Binding-site contacts:
Ligand atom O6 contacts residue PHE31 of chain 3.E at 3.2 Å.
Ligand atom O7 contacts residue SER52 of chain 3.E at 3.1 Å (h-bond).
Ligand atom O7 contacts residue ASN58 of chain 3.A at 3.1 Å (h-bond).
Ligand atom C5 contacts residue ARG110 of chain 3.E at 3.3 Å.
Ligand atom C1 contacts residue ASN58 of chain 3.A at 1.4 Å.
Ligand atom C5 contacts residue ASN58 of chain 3.A at 3.6 Å.
Ligand atom C8 contacts residue HIS33 of chain 3.E at 3.1 Å.
Ligand atom C2 contacts residue ASN58 of chain 3.A at 2.5 Å.
Ligand atom C7 contacts residue ASN58 of chain 3.A at 3.3 Å.
Ligand atom C6 contacts residue ASP111 of chain 3.E at 3.4 Å.
Ligand atom O4 contacts residue SER113 of chain 3.E at 3.5 Å.
Ligand atom O3 contacts residue GLY112 of chain 3.E at 3.6 Å (h-bond).
Ligand atom C2 contacts residue HIS95 of chain 3.F at 3.6 Å.
Ligand atom C7 contacts residue SER17 of chain 3.B at 3.1 Å.
Ligand atom N2 contacts residue ASN58 of chain 3.A at 3.0 Å (h-bond).
Ligand atom O5 contacts residue ASN58 of chain 3.A at 2.3 Å (h-bond).
Ligand atom O4 contacts residue ASP111 of chain 3.E at 3.6 Å.
Ligand atom C4 contacts residue ASP57 of chain 3.E at 3.5 Å.
Ligand atom C3 contacts residue HIS95 of chain 3.F at 3.6 Å.
Ligand atom O5 contacts residue ARG110 of chain 3.E at 3.0 Å (salt-bridge).
Ligand atom C2 contacts residue GLY112 of chain 3.E at 3.4 Å.
Ligand atom C1 contacts residue ARG110 of chain 3.E at 3.4 Å.
Ligand atom C7 contacts residue HIS33 of chain 3.E at 3.1 Å.
Ligand atom O7 contacts residue SER17 of chain 3.B at 2.4 Å (h-bond).
Ligand atom O6 contacts residue ASP111 of chain 3.E at 2.7 Å (salt-bridge).
Ligand atom C8 contacts residue SER17 of chain 3.B at 3.5 Å.
Ligand atom C6 contacts residue ASN30 of chain 3.E at 3.5 Å.
Ligand atom O6 contacts residue LYS58 of chain 3.E at 3.0 Å (salt-bridge).
Ligand atom O2 contacts residue THR115 of chain 3.E at 3.2 Å.
Ligand atom C3 contacts residue ASP57 of chain 3.E at 3.6 Å.
Ligand atom O4 contacts residue ASP57 of chain 3.E at 2.7 Å (salt-bridge).
Ligand atom O2 contacts residue GLY112 of chain 3.E at 2.9 Å (h-bond).
Ligand atom O6 contacts residue ARG110 of chain 3.E at 3.0 Å (salt-bridge).
Ligand atom O3 contacts residue HIS95 of chain 3.F at 3.3 Å (h-bond).
Ligand atom O7 contacts residue HIS33 of chain 3.E at 3.3 Å (h-bond).
Ligand atom C2 contacts residue ARG110 of chain 3.E at 3.6 Å.
Ligand atom C6 contacts residue TRP50 of chain 3.E at 3.6 Å (hydrophobic).
Ligand atom C6 contacts residue LYS58 of chain 3.E at 3.5 Å.
Ligand atom C5 contacts residue GLY112 of chain 3.E at 3.4 Å.
Ligand atom O4 contacts residue THR115 of chain 3.E at 3.6 Å.

Sequence of chain 3.B:
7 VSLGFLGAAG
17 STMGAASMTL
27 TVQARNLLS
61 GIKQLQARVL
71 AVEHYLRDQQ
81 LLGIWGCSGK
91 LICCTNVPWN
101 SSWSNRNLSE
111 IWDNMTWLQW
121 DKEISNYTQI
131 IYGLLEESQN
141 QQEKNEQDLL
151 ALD

Sequence of chain 3.F:
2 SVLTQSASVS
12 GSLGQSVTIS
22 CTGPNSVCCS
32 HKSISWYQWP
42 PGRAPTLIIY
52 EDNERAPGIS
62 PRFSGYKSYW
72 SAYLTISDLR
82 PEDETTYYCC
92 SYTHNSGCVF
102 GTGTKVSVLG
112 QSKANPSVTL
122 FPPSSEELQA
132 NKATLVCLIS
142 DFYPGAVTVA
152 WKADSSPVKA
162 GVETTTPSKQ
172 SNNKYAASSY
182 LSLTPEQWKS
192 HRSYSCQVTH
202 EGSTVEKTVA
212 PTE

This small molecule binds to this protein.
Small molecule (SMILES): CC(=O)N[C@H]1[C@H](O[C@H]2[C@H](O)[C@@H](NC(C)=O)CO[C@@H]2CO)O[C@H](CO)[C@@H](O[C@@H]2O[C@H](CO[C@H]3O[C@H](CO[C@H]4O[C@H](CO)[C@@H](O)[C@H](O)[C@@H]4O)[C@@H](O)[C@H](O[C@H]4O[C@H](CO)[C@@H](O)[C@H](O)[C@@H]4O)[C@@H]3O)[C@@H](O)[C@H](O[C@H]3O[C@H](CO)[C@@H](O)[C@H](O)[C@@H]3O)[C@@H]2O)[C@@H]1O

Sequence of chain 3.A:
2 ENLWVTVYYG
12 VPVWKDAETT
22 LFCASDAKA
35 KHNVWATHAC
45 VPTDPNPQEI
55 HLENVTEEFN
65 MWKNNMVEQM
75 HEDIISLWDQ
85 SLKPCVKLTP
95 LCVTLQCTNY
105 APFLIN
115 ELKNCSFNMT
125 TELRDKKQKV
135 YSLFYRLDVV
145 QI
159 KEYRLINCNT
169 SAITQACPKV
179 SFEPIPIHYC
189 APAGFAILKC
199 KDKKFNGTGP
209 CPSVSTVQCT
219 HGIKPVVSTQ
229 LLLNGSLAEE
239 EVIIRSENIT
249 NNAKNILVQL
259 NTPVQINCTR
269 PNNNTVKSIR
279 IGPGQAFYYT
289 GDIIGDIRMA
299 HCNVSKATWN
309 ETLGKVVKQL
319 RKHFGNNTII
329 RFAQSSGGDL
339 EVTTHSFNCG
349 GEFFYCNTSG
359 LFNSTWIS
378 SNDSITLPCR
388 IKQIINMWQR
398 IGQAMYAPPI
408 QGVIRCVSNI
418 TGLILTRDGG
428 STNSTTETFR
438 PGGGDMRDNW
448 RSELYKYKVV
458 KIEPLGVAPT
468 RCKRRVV

Sequence of chain 3.E:
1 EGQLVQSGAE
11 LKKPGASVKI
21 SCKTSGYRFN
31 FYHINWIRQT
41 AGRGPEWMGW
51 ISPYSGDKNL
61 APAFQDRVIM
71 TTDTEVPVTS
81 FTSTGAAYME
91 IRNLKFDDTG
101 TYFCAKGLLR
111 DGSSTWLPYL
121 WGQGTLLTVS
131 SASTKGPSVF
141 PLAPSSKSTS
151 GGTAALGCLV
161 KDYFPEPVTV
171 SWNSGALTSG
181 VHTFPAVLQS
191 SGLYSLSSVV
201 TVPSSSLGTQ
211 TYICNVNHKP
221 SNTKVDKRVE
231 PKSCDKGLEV